This small molecule binds to this protein.
Small molecule (SMILES): Cc1ccc(S(=O)(=O)N[C@H]2CNC[C@@H](C(=O)NCC(c3ccccc3)c3ccccc3)C2)cc1

Binding-site contacts:
Ligand atom C2 contacts residue TYR83 of chain 1.B at 3.8 Å (hydrophobic).
Ligand atom C25 contacts residue VAL36 of chain 1.B at 3.9 Å (hydrophobic).
Ligand atom C17 contacts residue SER84 of chain 1.B at 3.6 Å.
Ligand atom C26 contacts residue TYR83 of chain 1.B at 3.7 Å (hydrophobic).
Ligand atom C16 contacts residue ASP226 of chain 1.B at 3.8 Å.
Ligand atom C13 contacts residue ASP38 of chain 1.B at 3.4 Å.
Ligand atom C15 contacts residue ASP226 of chain 1.B at 3.7 Å.
Ligand atom C13 contacts residue ASP226 of chain 1.B at 3.3 Å.
Ligand atom C13 contacts residue GLY40 of chain 1.B at 3.5 Å.
Ligand atom C2 contacts residue SER84 of chain 1.B at 3.5 Å.
Ligand atom C15 contacts residue ASP38 of chain 1.B at 3.4 Å.
Ligand atom C31 contacts residue GLN19 of chain 1.B at 3.5 Å.
Ligand atom O19 contacts residue THR85 of chain 1.B at 3.6 Å.
Ligand atom C3 contacts residue SER84 of chain 1.B at 3.5 Å.
Ligand atom C18 contacts residue SER84 of chain 1.B at 3.2 Å.
Ligand atom C7 contacts residue TYR83 of chain 1.B at 3.5 Å (hydrophobic).
Ligand atom C12 contacts residue ASP226 of chain 1.B at 3.4 Å.
Ligand atom C22 contacts residue GLY228 of chain 1.B at 3.8 Å.
Ligand atom C27 contacts residue TYR83 of chain 1.B at 3.4 Å (hydrophobic).
Ligand atom N20 contacts residue SER84 of chain 1.B at 3.8 Å.
Ligand atom C24 contacts residue GLY228 of chain 1.B at 3.4 Å.
Ligand atom C25 contacts residue VAL127 of chain 1.B at 3.9 Å (hydrophobic).
Ligand atom O19 contacts residue TYR83 of chain 1.B at 3.4 Å.
Ligand atom C15 contacts residue GLY228 of chain 1.B at 3.5 Å.
Ligand atom C2 contacts residue PRO306 of chain 1.B at 3.7 Å (hydrophobic).
Ligand atom C4 contacts residue SER84 of chain 1.B at 3.7 Å.
Ligand atom C3 contacts residue PRO306 of chain 1.B at 3.5 Å (hydrophobic).
Ligand atom N20 contacts residue GLY228 of chain 1.B at 3.1 Å (h-bond).
Ligand atom N14 contacts residue ASP38 of chain 1.B at 2.8 Å (salt-bridge).
Ligand atom C26 contacts residue VAL127 of chain 1.B at 3.5 Å (hydrophobic).
Ligand atom C7 contacts residue SER84 of chain 1.B at 3.6 Å.
Ligand atom C4 contacts residue ILE305 of chain 1.B at 3.7 Å (hydrophobic).
Ligand atom O9 contacts residue ILE305 of chain 1.B at 3.6 Å.
Ligand atom C33 contacts residue PRO118 of chain 1.B at 3.7 Å (hydrophobic).
Ligand atom C21 contacts residue THR85 of chain 1.B at 3.9 Å.
Ligand atom C34 contacts residue PHE124 of chain 1.B at 3.8 Å (hydrophobic).
Ligand atom N14 contacts residue ASP226 of chain 1.B at 2.8 Å (salt-bridge).
Ligand atom C1 contacts residue TYR83 of chain 1.B at 3.8 Å (hydrophobic).
Ligand atom C6 contacts residue SER84 of chain 1.B at 3.8 Å.
Ligand atom O19 contacts residue SER84 of chain 1.B at 2.8 Å (h-bond).

Sequence of chain 1.B:
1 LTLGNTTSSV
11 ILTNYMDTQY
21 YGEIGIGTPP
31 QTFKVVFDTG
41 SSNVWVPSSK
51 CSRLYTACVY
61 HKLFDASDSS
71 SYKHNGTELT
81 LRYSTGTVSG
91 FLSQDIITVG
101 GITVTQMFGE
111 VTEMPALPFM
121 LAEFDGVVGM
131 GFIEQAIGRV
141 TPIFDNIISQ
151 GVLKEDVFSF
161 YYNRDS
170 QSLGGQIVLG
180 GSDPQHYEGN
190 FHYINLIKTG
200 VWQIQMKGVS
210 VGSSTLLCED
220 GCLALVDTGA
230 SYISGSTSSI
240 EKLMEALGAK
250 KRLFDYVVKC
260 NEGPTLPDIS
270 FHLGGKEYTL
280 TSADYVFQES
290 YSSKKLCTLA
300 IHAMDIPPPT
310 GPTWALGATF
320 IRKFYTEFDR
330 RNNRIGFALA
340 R